This protein binds this small molecule.
Small molecule (SMILES): CC(=O)N[C@H]1[C@H](O[C@H]2[C@H](O)[C@@H](NC(C)=O)CO[C@@H]2CO)O[C@H](CO)[C@@H](O)[C@@H]1O

Binding-site contacts:
Ligand atom O7 contacts residue ASN12 of chain 57.J at 3.7 Å.
Ligand atom C1 contacts residue ASN12 of chain 57.J at 2.1 Å.
Ligand atom C7 contacts residue ASN12 of chain 57.J at 3.9 Å.
Ligand atom N2 contacts residue ASN12 of chain 57.J at 3.8 Å.
Ligand atom C5 contacts residue ASN12 of chain 57.J at 4.1 Å.
Ligand atom C2 contacts residue ASN12 of chain 57.J at 3.2 Å.
Ligand atom O5 contacts residue ASN12 of chain 57.J at 2.7 Å (h-bond).

Sequence of chain 57.J:
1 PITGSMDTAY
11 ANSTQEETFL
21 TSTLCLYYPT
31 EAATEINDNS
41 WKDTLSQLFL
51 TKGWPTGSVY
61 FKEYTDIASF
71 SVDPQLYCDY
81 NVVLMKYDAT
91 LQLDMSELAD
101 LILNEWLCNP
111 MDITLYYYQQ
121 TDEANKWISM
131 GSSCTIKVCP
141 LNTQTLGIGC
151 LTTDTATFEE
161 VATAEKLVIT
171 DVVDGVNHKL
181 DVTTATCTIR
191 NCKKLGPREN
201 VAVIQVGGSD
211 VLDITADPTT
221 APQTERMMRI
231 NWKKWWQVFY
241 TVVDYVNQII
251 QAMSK